Sequence of chain 1.A:
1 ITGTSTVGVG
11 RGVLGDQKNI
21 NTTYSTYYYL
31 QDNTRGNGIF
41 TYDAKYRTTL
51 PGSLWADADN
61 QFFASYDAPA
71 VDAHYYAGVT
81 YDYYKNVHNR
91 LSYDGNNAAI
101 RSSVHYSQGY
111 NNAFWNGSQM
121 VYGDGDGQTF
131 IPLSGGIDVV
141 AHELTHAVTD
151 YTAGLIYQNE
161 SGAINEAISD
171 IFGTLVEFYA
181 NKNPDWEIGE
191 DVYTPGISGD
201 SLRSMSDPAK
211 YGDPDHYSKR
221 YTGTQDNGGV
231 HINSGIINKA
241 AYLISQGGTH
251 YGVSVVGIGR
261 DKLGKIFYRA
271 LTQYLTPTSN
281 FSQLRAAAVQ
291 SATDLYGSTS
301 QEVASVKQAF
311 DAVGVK

This protein binds this small molecule.
Small molecule (SMILES): CC(C)C[C@H](NP(=O)(O)CNC(=O)OCc1ccccc1)C(=O)NC[C@H](C)C(C)C

Binding-site contacts:
Ligand atom O15 contacts residue GLU166 of chain 1.A at 2.9 Å (salt-bridge).
Ligand atom O15 contacts residue HIS231 of chain 1.A at 2.8 Å (h-bond).
Ligand atom C21 contacts residue VAL139 of chain 1.A at 3.8 Å (hydrophobic).
Ligand atom O23 contacts residue ARG203 of chain 1.A at 2.9 Å (salt-bridge).
Ligand atom O15 contacts residue HIS142 of chain 1.A at 3.3 Å (h-bond).
Ligand atom O15 contacts residue TYR157 of chain 1.A at 3.4 Å (h-bond).
Ligand atom N11 contacts residue PHE114 of chain 1.A at 3.6 Å.
Ligand atom O14 contacts residue HIS146 of chain 1.A at 3.4 Å.
Ligand atom N16 contacts residue ASN112 of chain 1.A at 3.2 Å (h-bond).
Ligand atom C21 contacts residue LEU202 of chain 1.A at 3.7 Å (hydrophobic).
Ligand atom C27 contacts residue ASN112 of chain 1.A at 3.7 Å.
Ligand atom C18 contacts residue GLU143 of chain 1.A at 3.4 Å.
Ligand atom O14 contacts residue ALA113 of chain 1.A at 3.3 Å (h-bond).
Ligand atom C5 contacts residue GOL1 of chain 1.G at 3.4 Å.
Ligand atom C2 contacts residue TRP115 of chain 1.A at 3.6 Å (hydrophobic).
Ligand atom N24 contacts residue ASN112 of chain 1.A at 3.1 Å (h-bond).
Ligand atom N16 contacts residue GLU143 of chain 1.A at 3.3 Å (salt-bridge).
Ligand atom C6 contacts residue GOL1 of chain 1.G at 3.7 Å.
Ligand atom N11 contacts residue GOL1 of chain 1.G at 3.1 Å (h-bond).
Ligand atom C22 contacts residue HIS231 of chain 1.A at 3.5 Å.
Ligand atom C25 contacts residue HIS231 of chain 1.A at 3.5 Å.
Ligand atom O15 contacts residue HIS146 of chain 1.A at 3.6 Å (h-bond).
Ligand atom O10 contacts residue DMS1 of chain 1.K at 3.6 Å.
Ligand atom P13 contacts residue ALA113 of chain 1.A at 3.3 Å.
Ligand atom O15 contacts residue ZN1 of chain 1.B at 2.0 Å.
Ligand atom C12 contacts residue ASN112 of chain 1.A at 3.8 Å.
Ligand atom C17 contacts residue GLU143 of chain 1.A at 3.6 Å.
Ligand atom O14 contacts residue ZN1 of chain 1.B at 3.1 Å.
Ligand atom N24 contacts residue HIS231 of chain 1.A at 3.5 Å (h-bond).
Ligand atom C20 contacts residue ARG203 of chain 1.A at 3.8 Å.
Ligand atom C12 contacts residue ALA113 of chain 1.A at 3.3 Å (hydrophobic).
Ligand atom O14 contacts residue PHE114 of chain 1.A at 3.7 Å.
Ligand atom O14 contacts residue GOL1 of chain 1.G at 2.8 Å (h-bond).
Ligand atom C19 contacts residue LEU202 of chain 1.A at 3.6 Å (hydrophobic).
Ligand atom N16 contacts residue ALA113 of chain 1.A at 2.8 Å (h-bond).
Ligand atom P13 contacts residue ZN1 of chain 1.B at 3.0 Å.
Ligand atom O14 contacts residue GLU143 of chain 1.A at 2.6 Å (salt-bridge).
Ligand atom C26 contacts residue ASN112 of chain 1.A at 3.7 Å.
Ligand atom O8 contacts residue GOL1 of chain 1.G at 3.3 Å.
Ligand atom O23 contacts residue HIS231 of chain 1.A at 3.2 Å.